Binding-site contacts:
Ligand atom N2 contacts residue ASN317 of chain 1.D at 3.8 Å.
Ligand atom O4 contacts residue ASN317 of chain 1.D at 3.6 Å.
Ligand atom O5 contacts residue ASN124 of chain 1.A at 2.4 Å (h-bond).
Ligand atom O5 contacts residue TYR377 of chain 1.D at 3.8 Å.
Ligand atom O2 contacts residue GLN315 of chain 1.D at 3.0 Å (h-bond).
Ligand atom C8 contacts residue ASN317 of chain 1.D at 3.8 Å.
Ligand atom O3 contacts residue ASN317 of chain 1.D at 2.8 Å (h-bond).
Ligand atom C6 contacts residue ARG318 of chain 1.D at 3.8 Å.
Ligand atom O3 contacts residue GLN315 of chain 1.D at 3.6 Å (h-bond).
Ligand atom O5 contacts residue THR379 of chain 1.D at 3.3 Å.
Ligand atom C5 contacts residue ILE316 of chain 1.D at 3.8 Å (hydrophobic).
Ligand atom O5 contacts residue ILE316 of chain 1.D at 3.6 Å.
Ligand atom C6 contacts residue TYR377 of chain 1.D at 3.4 Å (hydrophobic).
Ligand atom C3 contacts residue ASN124 of chain 1.A at 3.7 Å.
Ligand atom O6 contacts residue TYR377 of chain 1.D at 3.6 Å.
Ligand atom O3 contacts residue ILE316 of chain 1.D at 3.7 Å.
Ligand atom O4 contacts residue ARG318 of chain 1.D at 3.6 Å (salt-bridge).
Ligand atom C1 contacts residue THR379 of chain 1.D at 3.8 Å.
Ligand atom O4 contacts residue ARG318 of chain 1.D at 3.4 Å (salt-bridge).
Ligand atom C5 contacts residue ASN124 of chain 1.A at 3.7 Å.
Ligand atom C6 contacts residue ILE316 of chain 1.D at 3.8 Å (hydrophobic).
Ligand atom C2 contacts residue GLN315 of chain 1.D at 3.8 Å.
Ligand atom O7 contacts residue ASN124 of chain 1.A at 3.3 Å (h-bond).
Ligand atom O3 contacts residue GLN315 of chain 1.D at 3.4 Å.
Ligand atom C3 contacts residue ASN317 of chain 1.D at 3.6 Å.
Ligand atom C3 contacts residue GLN315 of chain 1.D at 3.5 Å.
Ligand atom C6 contacts residue GLY378 of chain 1.D at 3.5 Å.
Ligand atom O5 contacts residue GLY378 of chain 1.D at 3.4 Å.
Ligand atom C4 contacts residue GLN315 of chain 1.D at 3.5 Å.
Ligand atom O6 contacts residue THR379 of chain 1.D at 3.3 Å.
Ligand atom C2 contacts residue THR379 of chain 1.D at 3.8 Å.
Ligand atom C7 contacts residue ASN124 of chain 1.A at 3.2 Å.
Ligand atom O6 contacts residue GLY378 of chain 1.D at 2.9 Å (h-bond).
Ligand atom C2 contacts residue ASN124 of chain 1.A at 2.3 Å.
Ligand atom C5 contacts residue ARG318 of chain 1.D at 3.8 Å.
Ligand atom O2 contacts residue ILE316 of chain 1.D at 3.4 Å.
Ligand atom C1 contacts residue ASN124 of chain 1.A at 1.4 Å.
Ligand atom O2 contacts residue ARG318 of chain 1.D at 3.4 Å.
Ligand atom N2 contacts residue ASN124 of chain 1.A at 2.7 Å (h-bond).
Ligand atom O3 contacts residue ASP254 of chain 1.D at 3.6 Å (salt-bridge).

A small-molecule ligand and the protein it binds are described below.
Small molecule (SMILES): CC(=O)N[C@H]1[C@H](O[C@H]2[C@H](O)[C@@H](NC(C)=O)CO[C@@H]2CO)O[C@H](CO)[C@@H](O[C@@H]2O[C@H](CO[C@H]3O[C@H](CO)[C@@H](O)[C@H](O)[C@@H]3O)[C@@H](O)[C@H](O[C@H]3O[C@H](CO)[C@@H](O)[C@H](O)[C@@H]3O)[C@@H]2O)[C@@H]1O

Sequence of chain 1.A:
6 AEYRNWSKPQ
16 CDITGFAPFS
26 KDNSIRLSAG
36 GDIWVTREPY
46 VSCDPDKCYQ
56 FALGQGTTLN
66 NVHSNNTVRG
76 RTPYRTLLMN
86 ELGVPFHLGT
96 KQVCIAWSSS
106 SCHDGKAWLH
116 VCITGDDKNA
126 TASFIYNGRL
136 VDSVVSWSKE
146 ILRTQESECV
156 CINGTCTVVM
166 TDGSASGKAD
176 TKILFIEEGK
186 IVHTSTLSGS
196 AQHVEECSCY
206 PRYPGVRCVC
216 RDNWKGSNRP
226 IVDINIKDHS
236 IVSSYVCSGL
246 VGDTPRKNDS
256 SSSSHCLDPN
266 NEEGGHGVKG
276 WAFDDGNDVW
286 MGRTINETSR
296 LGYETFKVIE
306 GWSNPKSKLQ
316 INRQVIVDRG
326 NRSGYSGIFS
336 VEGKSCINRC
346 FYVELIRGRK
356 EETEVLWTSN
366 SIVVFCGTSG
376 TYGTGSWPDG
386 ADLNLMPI

Sequence of chain 1.D:
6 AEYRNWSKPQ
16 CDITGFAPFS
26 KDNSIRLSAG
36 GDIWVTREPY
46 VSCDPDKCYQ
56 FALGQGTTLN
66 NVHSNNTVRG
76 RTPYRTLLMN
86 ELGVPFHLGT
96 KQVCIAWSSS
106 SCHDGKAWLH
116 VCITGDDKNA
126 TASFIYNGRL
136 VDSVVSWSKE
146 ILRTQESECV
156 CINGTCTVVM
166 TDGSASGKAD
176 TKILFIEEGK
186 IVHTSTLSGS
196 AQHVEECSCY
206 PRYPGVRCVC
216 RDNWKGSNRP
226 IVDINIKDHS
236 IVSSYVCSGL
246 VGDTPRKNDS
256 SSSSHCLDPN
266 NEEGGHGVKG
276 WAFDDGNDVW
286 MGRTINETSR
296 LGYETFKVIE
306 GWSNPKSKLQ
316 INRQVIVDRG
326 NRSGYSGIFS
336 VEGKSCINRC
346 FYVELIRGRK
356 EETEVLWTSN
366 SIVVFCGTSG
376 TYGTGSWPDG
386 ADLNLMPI